Sequence of chain 29.A:
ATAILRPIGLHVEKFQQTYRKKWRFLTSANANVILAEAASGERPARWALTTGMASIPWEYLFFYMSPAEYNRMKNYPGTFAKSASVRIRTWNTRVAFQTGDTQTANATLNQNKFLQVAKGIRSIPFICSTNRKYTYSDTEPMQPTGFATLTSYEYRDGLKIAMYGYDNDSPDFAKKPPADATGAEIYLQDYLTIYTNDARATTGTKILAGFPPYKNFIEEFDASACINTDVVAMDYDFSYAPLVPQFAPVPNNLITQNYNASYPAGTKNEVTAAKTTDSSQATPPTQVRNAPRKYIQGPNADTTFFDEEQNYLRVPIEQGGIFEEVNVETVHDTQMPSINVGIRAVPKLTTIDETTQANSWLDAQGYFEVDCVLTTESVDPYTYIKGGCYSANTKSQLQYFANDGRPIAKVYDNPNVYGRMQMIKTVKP

A small-molecule ligand and the protein it binds are described below.
Small molecule (SMILES): N=c1ccn([C@H]2C[C@H](O[P](=O)(O)OC[C@H]3O[C@@H](n4cnc5c(=O)nc(N)[nH]c54)C[C@@H]3O[P](=O)(O)OC[C@H]3O[C@@H](n4cnc5c(N)ncnc54)C[C@@H]3O)[C@@H](COP(=O)=O)O2)c(=O)[nH]1

Binding-site contacts:
Ligand atom C5 contacts residue DG3 of chain 29.C at 3.4 Å.
Ligand atom C5' contacts residue ASP401 of chain 29.A at 3.5 Å.
Ligand atom N4 contacts residue GLU489 of chain 29.A at 3.7 Å.
Ligand atom N3 contacts residue GLU493 of chain 29.A at 3.5 Å (salt-bridge).
Ligand atom O6 contacts residue DG4 of chain 29.C at 3.5 Å (h-bond).
Ligand atom N1 contacts residue TYR404 of chain 29.A at 3.6 Å.
Ligand atom O4' contacts residue DG3 of chain 29.C at 3.2 Å (h-bond).
Ligand atom C4 contacts residue GLU493 of chain 29.A at 3.4 Å.
Ligand atom O4' contacts residue ASP401 of chain 29.A at 3.2 Å (salt-bridge).
Ligand atom C1' contacts residue SER403 of chain 29.A at 3.2 Å.
Ligand atom O5' contacts residue SER403 of chain 29.A at 3.1 Å (h-bond).
Ligand atom C1' contacts residue DG3 of chain 29.C at 3.7 Å.
Ligand atom N4 contacts residue VAL495 of chain 29.A at 3.1 Å.
Ligand atom N2 contacts residue DG3 of chain 29.C at 3.5 Å (h-bond).
Ligand atom C4 contacts residue DG3 of chain 29.C at 3.5 Å.
Ligand atom C5 contacts residue VAL495 of chain 29.A at 3.0 Å (hydrophobic).
Ligand atom C2 contacts residue DG3 of chain 29.C at 3.4 Å.
Ligand atom C5' contacts residue PHE402 of chain 29.A at 3.4 Å (hydrophobic).
Ligand atom O3' contacts residue SER403 of chain 29.A at 3.5 Å.
Ligand atom C2' contacts residue THR494 of chain 29.A at 3.3 Å.
Ligand atom N4 contacts residue GLU493 of chain 29.A at 2.6 Å (salt-bridge).
Ligand atom C5' contacts residue SER403 of chain 29.A at 3.2 Å.
Ligand atom OP2 contacts residue HIS496 of chain 29.A at 2.9 Å (h-bond).
Ligand atom C6 contacts residue TYR404 of chain 29.A at 3.6 Å (hydrophobic).
Ligand atom C6 contacts residue DG3 of chain 29.C at 3.5 Å.
Ligand atom N9 contacts residue DG3 of chain 29.C at 3.6 Å.
Ligand atom C8 contacts residue DG3 of chain 29.C at 3.6 Å.
Ligand atom C6 contacts residue VAL495 of chain 29.A at 3.7 Å (hydrophobic).
Ligand atom N3 contacts residue DG3 of chain 29.C at 3.4 Å.
Ligand atom O5' contacts residue ASP401 of chain 29.A at 3.7 Å.
Ligand atom O3' contacts residue ASP401 of chain 29.A at 3.5 Å.
Ligand atom N4 contacts residue PHE487 of chain 29.A at 2.9 Å (h-bond).
Ligand atom C4 contacts residue VAL495 of chain 29.A at 3.1 Å (hydrophobic).
Ligand atom O3' contacts residue HIS496 of chain 29.A at 3.7 Å.
Ligand atom C4 contacts residue PHE487 of chain 29.A at 3.7 Å (hydrophobic).
Ligand atom O6 contacts residue DG3 of chain 29.C at 3.5 Å.
Ligand atom N1 contacts residue DG3 of chain 29.C at 3.5 Å.
Ligand atom C4' contacts residue ASP401 of chain 29.A at 3.5 Å.
Ligand atom C2 contacts residue TYR404 of chain 29.A at 3.6 Å (hydrophobic).
Ligand atom O4' contacts residue SER403 of chain 29.A at 3.3 Å (h-bond).